This small molecule binds to this protein.
Small molecule (SMILES): NCC(=O)O

Sequence of chain 2.A:
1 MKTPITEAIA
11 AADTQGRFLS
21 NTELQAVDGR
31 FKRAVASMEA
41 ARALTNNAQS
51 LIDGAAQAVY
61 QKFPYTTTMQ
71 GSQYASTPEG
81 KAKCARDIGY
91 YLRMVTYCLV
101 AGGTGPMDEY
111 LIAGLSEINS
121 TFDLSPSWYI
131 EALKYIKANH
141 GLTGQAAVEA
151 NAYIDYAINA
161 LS

Sequence of chain 6.A:
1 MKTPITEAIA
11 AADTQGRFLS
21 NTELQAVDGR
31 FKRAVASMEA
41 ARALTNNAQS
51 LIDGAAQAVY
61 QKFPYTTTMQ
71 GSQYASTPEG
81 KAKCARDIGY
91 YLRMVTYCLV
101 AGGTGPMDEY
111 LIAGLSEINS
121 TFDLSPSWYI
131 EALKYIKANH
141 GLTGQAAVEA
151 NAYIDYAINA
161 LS

Binding-site contacts:
Ligand atom O contacts residue ALA26 of chain 6.A at 3.8 Å.
Ligand atom CA contacts residue GLU23 of chain 6.A at 2.9 Å.
Ligand atom N contacts residue LYS2 of chain 2.A at 4.3 Å.
Ligand atom O contacts residue THR22 of chain 6.A at 4.1 Å.
Ligand atom N contacts residue GLU7 of chain 2.A at 3.0 Å (salt-bridge).
Ligand atom OXT contacts residue THR22 of chain 6.A at 2.5 Å (h-bond).
Ligand atom CA contacts residue LYS2 of chain 2.A at 4.2 Å.
Ligand atom C contacts residue GLU7 of chain 2.A at 3.9 Å.
Ligand atom C contacts residue GLU23 of chain 6.A at 3.8 Å.
Ligand atom OXT contacts residue ALA26 of chain 6.A at 4.1 Å.
Ligand atom OXT contacts residue GLU23 of chain 6.A at 3.8 Å.
Ligand atom OXT contacts residue PRO4 of chain 2.A at 3.4 Å.
Ligand atom O contacts residue GLU7 of chain 2.A at 4.3 Å.
Ligand atom C contacts residue ALA26 of chain 6.A at 4.4 Å (hydrophobic).
Ligand atom N contacts residue GLU23 of chain 6.A at 2.7 Å (salt-bridge).
Ligand atom N contacts residue ALA11 of chain 6.A at 3.5 Å.
Ligand atom O contacts residue GLU23 of chain 6.A at 4.1 Å.
Ligand atom CA contacts residue THR22 of chain 6.A at 3.7 Å.
Ligand atom CA contacts residue GLU7 of chain 2.A at 3.5 Å.
Ligand atom C contacts residue THR22 of chain 6.A at 3.3 Å.
Ligand atom OXT contacts residue GLU7 of chain 2.A at 4.4 Å.
Ligand atom C contacts residue PRO4 of chain 2.A at 4.3 Å (hydrophobic).